Binding-site contacts:
Ligand atom CAP contacts residue LEU22 of chain 1.B at 3.6 Å (hydrophobic).
Ligand atom SAL contacts residue LEU146 of chain 1.B at 3.8 Å.
Ligand atom CAH contacts residue ALA96 of chain 1.B at 3.9 Å (hydrophobic).
Ligand atom CAH contacts residue GLU94 of chain 1.B at 3.4 Å.
Ligand atom CAE contacts residue PHE95 of chain 1.B at 3.8 Å (hydrophobic).
Ligand atom CAA contacts residue LEU22 of chain 1.B at 3.4 Å (hydrophobic).
Ligand atom CAN contacts residue LEU146 of chain 1.B at 3.6 Å (hydrophobic).
Ligand atom NAK contacts residue ALA96 of chain 1.B at 2.9 Å (h-bond).
Ligand atom CAQ contacts residue ALA96 of chain 1.B at 3.8 Å (hydrophobic).
Ligand atom NAI contacts residue PHE95 of chain 1.B at 3.8 Å.
Ligand atom CAQ contacts residue PHE95 of chain 1.B at 4.2 Å (hydrophobic).
Ligand atom NAI contacts residue GLU94 of chain 1.B at 3.9 Å.
Ligand atom NAI contacts residue ALA96 of chain 1.B at 3.1 Å (h-bond).
Ligand atom CAD contacts residue LEU22 of chain 1.B at 4.1 Å (hydrophobic).
Ligand atom SAL contacts residue LEU22 of chain 1.B at 4.0 Å.
Ligand atom BR contacts residue VAL30 of chain 1.B at 3.9 Å.
Ligand atom NAK contacts residue LEU22 of chain 1.B at 4.2 Å.
Ligand atom CAG contacts residue GLY99 of chain 1.B at 3.9 Å.
Ligand atom CAE contacts residue ALA96 of chain 1.B at 3.4 Å (hydrophobic).
Ligand atom CAE contacts residue GLY99 of chain 1.B at 3.6 Å.
Ligand atom NAK contacts residue PHE95 of chain 1.B at 3.8 Å.
Ligand atom NAJ contacts residue LEU22 of chain 1.B at 2.6 Å (h-bond).
Ligand atom CAQ contacts residue LEU22 of chain 1.B at 3.9 Å (hydrophobic).
Ligand atom NAK contacts residue GLY99 of chain 1.B at 4.2 Å.
Ligand atom CAO contacts residue PHE95 of chain 1.B at 4.1 Å (hydrophobic).
Ligand atom BR contacts residue LEU93 of chain 1.B at 3.8 Å.
Ligand atom BR contacts residue LEU77 of chain 1.B at 4.2 Å.
Ligand atom CAF contacts residue PHE27 of chain 1.B at 4.0 Å (hydrophobic).
Ligand atom CAM contacts residue LEU22 of chain 1.B at 3.5 Å (hydrophobic).
Ligand atom CAD contacts residue PHE27 of chain 1.B at 4.0 Å (hydrophobic).
Ligand atom CAH contacts residue ALA43 of chain 1.B at 4.0 Å (hydrophobic).
Ligand atom SAL contacts residue PHE27 of chain 1.B at 3.6 Å.
Ligand atom CAO contacts residue GLY99 of chain 1.B at 3.8 Å.
Ligand atom CAH contacts residue LEU146 of chain 1.B at 3.7 Å (hydrophobic).
Ligand atom BR contacts residue PHE27 of chain 1.B at 3.9 Å.
Ligand atom NAI contacts residue LEU146 of chain 1.B at 3.8 Å.
Ligand atom CAO contacts residue ALA96 of chain 1.B at 3.6 Å (hydrophobic).
Ligand atom CAF contacts residue LEU22 of chain 1.B at 3.4 Å (hydrophobic).
Ligand atom CAN contacts residue PHE27 of chain 1.B at 4.2 Å (hydrophobic).
Ligand atom CAQ contacts residue LEU146 of chain 1.B at 3.9 Å (hydrophobic).

This small molecule binds to this protein.
Small molecule (SMILES): CNC(=O)c1ccc(Nc2ncc(Br)s2)cc1

Sequence of chain 1.B:
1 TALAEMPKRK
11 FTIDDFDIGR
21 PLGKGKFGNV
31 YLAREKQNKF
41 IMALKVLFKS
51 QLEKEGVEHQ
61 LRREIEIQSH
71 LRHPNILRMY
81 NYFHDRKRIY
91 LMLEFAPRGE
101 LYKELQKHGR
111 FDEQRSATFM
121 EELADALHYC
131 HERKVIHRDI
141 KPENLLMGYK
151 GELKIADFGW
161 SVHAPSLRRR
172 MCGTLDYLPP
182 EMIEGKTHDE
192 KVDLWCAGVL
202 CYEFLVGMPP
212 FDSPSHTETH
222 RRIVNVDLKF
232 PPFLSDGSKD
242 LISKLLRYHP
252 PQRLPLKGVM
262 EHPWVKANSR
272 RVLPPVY